Binding-site contacts:
Ligand atom O3S contacts residue ARG224 of chain 22.A at 2.9 Å (salt-bridge).
Ligand atom O2S contacts residue GLY222 of chain 22.A at 3.3 Å (h-bond).
Ligand atom O3S contacts residue TRP374 of chain 22.A at 3.3 Å.
Ligand atom C8 contacts residue C151 of chain 22.D at 3.7 Å.
Ligand atom O3S contacts residue PHE223 of chain 22.A at 3.9 Å.
Ligand atom O3S contacts residue GLY222 of chain 22.A at 2.9 Å (h-bond).
Ligand atom O1S contacts residue PHE223 of chain 22.A at 4.5 Å.
Ligand atom C2 contacts residue TRP374 of chain 22.A at 4.1 Å (hydrophobic).
Ligand atom C13 contacts residue C151 of chain 22.D at 4.5 Å.
Ligand atom C7 contacts residue C151 of chain 22.D at 3.4 Å.
Ligand atom S1 contacts residue LYS215 of chain 22.A at 4.1 Å.
Ligand atom C10 contacts residue C151 of chain 22.D at 3.4 Å.
Ligand atom S1 contacts residue ARG224 of chain 22.A at 4.3 Å.
Ligand atom C12 contacts residue C151 of chain 22.D at 3.4 Å.
Ligand atom S1 contacts residue GLY222 of chain 22.A at 3.0 Å (h-bond).
Ligand atom C3 contacts residue TRP374 of chain 22.A at 4.3 Å (hydrophobic).
Ligand atom O1S contacts residue TRP374 of chain 22.A at 4.3 Å.
Ligand atom C1 contacts residue TRP374 of chain 22.A at 3.6 Å (hydrophobic).
Ligand atom S1 contacts residue TRP374 of chain 22.A at 4.0 Å.
Ligand atom C16 contacts residue ASP229 of chain 22.A at 4.3 Å.
Ligand atom O1S contacts residue LYS215 of chain 22.A at 2.7 Å (salt-bridge).
Ligand atom O2S contacts residue ARG224 of chain 22.A at 4.5 Å.
Ligand atom C6 contacts residue C151 of chain 22.D at 4.2 Å.
Ligand atom O1S contacts residue GLY222 of chain 22.A at 2.3 Å (h-bond).
Ligand atom C5 contacts residue C151 of chain 22.D at 4.0 Å.
Ligand atom C9 contacts residue C151 of chain 22.D at 3.4 Å.
Ligand atom C11 contacts residue C151 of chain 22.D at 3.5 Å.

Sequence of chain 22.A:
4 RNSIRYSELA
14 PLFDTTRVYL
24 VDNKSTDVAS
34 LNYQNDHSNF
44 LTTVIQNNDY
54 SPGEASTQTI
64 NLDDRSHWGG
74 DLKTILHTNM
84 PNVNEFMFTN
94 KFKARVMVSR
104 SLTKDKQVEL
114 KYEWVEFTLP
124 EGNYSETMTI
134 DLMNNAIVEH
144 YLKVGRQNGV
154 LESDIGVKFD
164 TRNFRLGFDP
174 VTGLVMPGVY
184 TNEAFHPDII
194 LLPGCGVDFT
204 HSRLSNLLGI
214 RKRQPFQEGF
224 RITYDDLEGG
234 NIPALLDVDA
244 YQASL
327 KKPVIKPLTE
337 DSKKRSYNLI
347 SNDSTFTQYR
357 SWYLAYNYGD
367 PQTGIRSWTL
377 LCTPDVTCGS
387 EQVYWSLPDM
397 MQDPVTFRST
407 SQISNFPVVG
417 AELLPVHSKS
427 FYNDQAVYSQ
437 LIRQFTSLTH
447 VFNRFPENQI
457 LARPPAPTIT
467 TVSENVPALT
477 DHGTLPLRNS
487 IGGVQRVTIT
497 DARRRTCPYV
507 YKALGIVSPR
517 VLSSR

The protein below binds the small molecule below.
Small molecule (SMILES): CCCCCCCCCCCC[N+](C)(C)CCCS(=O)(=O)O